Sequence of chain 1.A:
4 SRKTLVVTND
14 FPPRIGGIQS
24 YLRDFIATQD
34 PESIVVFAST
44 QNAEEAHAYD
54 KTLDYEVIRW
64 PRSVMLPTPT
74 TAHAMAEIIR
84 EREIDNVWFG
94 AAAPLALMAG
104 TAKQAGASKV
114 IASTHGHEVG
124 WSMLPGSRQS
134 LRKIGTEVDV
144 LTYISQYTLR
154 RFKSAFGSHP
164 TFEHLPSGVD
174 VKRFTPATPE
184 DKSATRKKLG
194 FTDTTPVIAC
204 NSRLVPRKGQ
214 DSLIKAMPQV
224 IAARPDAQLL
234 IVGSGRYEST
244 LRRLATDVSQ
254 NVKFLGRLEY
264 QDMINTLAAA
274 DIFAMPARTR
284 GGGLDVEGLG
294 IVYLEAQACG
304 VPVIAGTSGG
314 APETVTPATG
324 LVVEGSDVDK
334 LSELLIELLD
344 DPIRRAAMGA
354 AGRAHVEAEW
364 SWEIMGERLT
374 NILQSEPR

Binding-site contacts:
Ligand atom O1A contacts residue SER205 of chain 1.A at 4.0 Å.
Ligand atom O3' contacts residue GLU298 of chain 1.A at 2.6 Å (salt-bridge).
Ligand atom O3B contacts residue ARG206 of chain 1.A at 3.8 Å.
Ligand atom O2B contacts residue LYS211 of chain 1.A at 2.9 Å (salt-bridge).
Ligand atom O2A contacts residue ARG206 of chain 1.A at 3.0 Å (salt-bridge).
Ligand atom C2 contacts residue MET266 of chain 1.A at 3.9 Å (hydrophobic).
Ligand atom O2B contacts residue ARG206 of chain 1.A at 2.8 Å (salt-bridge).
Ligand atom O6 contacts residue GLY236 of chain 1.A at 3.5 Å.
Ligand atom N2 contacts residue TYR263 of chain 1.A at 3.7 Å.
Ligand atom C6 contacts residue ARG260 of chain 1.A at 3.7 Å.
Ligand atom O3A contacts residue LYS211 of chain 1.A at 3.8 Å.
Ligand atom C3' contacts residue GLU298 of chain 1.A at 3.3 Å.
Ligand atom C2' contacts residue VAL295 of chain 1.A at 4.0 Å (hydrophobic).
Ligand atom O3' contacts residue ILE294 of chain 1.A at 3.8 Å.
Ligand atom C2 contacts residue LEU261 of chain 1.A at 3.4 Å (hydrophobic).
Ligand atom N3 contacts residue MET266 of chain 1.A at 3.6 Å.
Ligand atom C5' contacts residue VAL295 of chain 1.A at 4.0 Å (hydrophobic).
Ligand atom O1A contacts residue LYS211 of chain 1.A at 3.7 Å.
Ligand atom O6 contacts residue VAL235 of chain 1.A at 3.5 Å.
Ligand atom O6 contacts residue LEU261 of chain 1.A at 3.5 Å (h-bond).
Ligand atom O6 contacts residue GLY259 of chain 1.A at 4.0 Å.
Ligand atom O2B contacts residue ARG210 of chain 1.A at 3.7 Å.
Ligand atom N2 contacts residue LEU261 of chain 1.A at 2.9 Å (h-bond).
Ligand atom N2 contacts residue GLU262 of chain 1.A at 4.0 Å.
Ligand atom O1A contacts residue ARG206 of chain 1.A at 3.3 Å (salt-bridge).
Ligand atom N1 contacts residue ARG260 of chain 1.A at 3.8 Å.
Ligand atom O2' contacts residue GLU298 of chain 1.A at 2.7 Å (salt-bridge).
Ligand atom O1B contacts residue LYS211 of chain 1.A at 3.6 Å.
Ligand atom O6 contacts residue ARG260 of chain 1.A at 3.4 Å.
Ligand atom O2' contacts residue MET266 of chain 1.A at 3.5 Å.
Ligand atom C3' contacts residue VAL295 of chain 1.A at 4.0 Å (hydrophobic).
Ligand atom PB contacts residue ARG206 of chain 1.A at 3.9 Å.
Ligand atom N7 contacts residue SER205 of chain 1.A at 4.1 Å.
Ligand atom PA contacts residue ARG206 of chain 1.A at 3.8 Å.
Ligand atom O1B contacts residue GLU290 of chain 1.A at 4.1 Å.
Ligand atom N1 contacts residue LEU261 of chain 1.A at 2.9 Å (h-bond).
Ligand atom C2' contacts residue GLU298 of chain 1.A at 3.4 Å.
Ligand atom N2 contacts residue MET266 of chain 1.A at 3.9 Å.
Ligand atom PB contacts residue LYS211 of chain 1.A at 3.6 Å.
Ligand atom C6 contacts residue LEU261 of chain 1.A at 4.0 Å (hydrophobic).

This small molecule binds to this protein.
Small molecule (SMILES): Nc1nc2c(ncn2[C@@H]2O[C@H](CO[P](=O)(O)O[P](=O)(O)O[C@H]3O[C@H](CO)[C@@H](O)[C@H](O)[C@@H]3O)[C@@H](O)[C@H]2O)c(=O)[nH]1